Sequence of chain 1.A:
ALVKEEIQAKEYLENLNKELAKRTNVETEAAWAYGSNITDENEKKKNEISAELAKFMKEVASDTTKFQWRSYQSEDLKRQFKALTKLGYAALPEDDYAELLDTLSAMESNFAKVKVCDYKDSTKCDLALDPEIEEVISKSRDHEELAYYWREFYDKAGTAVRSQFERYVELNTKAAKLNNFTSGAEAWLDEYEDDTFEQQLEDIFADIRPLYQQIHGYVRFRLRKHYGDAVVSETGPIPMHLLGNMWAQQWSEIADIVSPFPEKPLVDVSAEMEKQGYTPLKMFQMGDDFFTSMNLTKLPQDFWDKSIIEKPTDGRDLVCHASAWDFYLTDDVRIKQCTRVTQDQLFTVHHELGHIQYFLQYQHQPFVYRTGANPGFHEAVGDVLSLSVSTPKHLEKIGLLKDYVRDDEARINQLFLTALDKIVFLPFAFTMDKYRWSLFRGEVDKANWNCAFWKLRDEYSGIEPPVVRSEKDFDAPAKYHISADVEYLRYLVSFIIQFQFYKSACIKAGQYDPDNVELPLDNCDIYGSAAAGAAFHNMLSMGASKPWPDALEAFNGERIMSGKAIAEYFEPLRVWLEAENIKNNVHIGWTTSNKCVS

This protein binds this small molecule.
Small molecule (SMILES): O=C(NC(Cc1ccccc1)[P](=O)(O)C1CCC[C@H]1C(=O)N[C@@H](Cc1c[nH]c2ccccc12)C(=O)O)OCc1ccccc1

Binding-site contacts:
Ligand atom OXT contacts residue LYS479 of chain 1.A at 2.7 Å (salt-bridge).
Ligand atom O3 contacts residue GLU379 of chain 1.A at 2.9 Å (salt-bridge).
Ligand atom C24 contacts residue HIS481 of chain 1.A at 3.4 Å.
Ligand atom C14 contacts residue EPE1 of chain 1.D at 3.6 Å.
Ligand atom O3 contacts residue HIS351 of chain 1.A at 3.4 Å (h-bond).
Ligand atom C25 contacts residue TYR488 of chain 1.A at 3.4 Å (hydrophobic).
Ligand atom P1 contacts residue ZN1 of chain 1.E at 2.8 Å.
Ligand atom O5 contacts residue HIS321 of chain 1.A at 2.8 Å (h-bond).
Ligand atom C24 contacts residue LYS479 of chain 1.A at 3.6 Å.
Ligand atom O4 contacts residue ZN1 of chain 1.E at 2.7 Å.
Ligand atom C8 contacts residue HIS378 of chain 1.A at 3.6 Å.
Ligand atom O3 contacts residue HIS355 of chain 1.A at 3.6 Å.
Ligand atom C32 contacts residue ASP383 of chain 1.A at 3.3 Å.
Ligand atom C19 contacts residue TYR491 of chain 1.A at 3.5 Å (hydrophobic).
Ligand atom C24 contacts residue TYR488 of chain 1.A at 3.4 Å (hydrophobic).
Ligand atom C2 contacts residue ALA324 of chain 1.A at 3.3 Å (hydrophobic).
Ligand atom O5 contacts residue TYR491 of chain 1.A at 3.2 Å (h-bond).
Ligand atom C14 contacts residue VAL486 of chain 1.A at 3.4 Å (hydrophobic).
Ligand atom N2 contacts residue TYR491 of chain 1.A at 3.6 Å.
Ligand atom C6 contacts residue HIS378 of chain 1.A at 3.3 Å.
Ligand atom C4 contacts residue HIS378 of chain 1.A at 3.7 Å.
Ligand atom C19 contacts residue HIS321 of chain 1.A at 3.6 Å.
Ligand atom OXT contacts residue TYR488 of chain 1.A at 2.5 Å (h-bond).
Ligand atom O4 contacts residue HIS355 of chain 1.A at 3.2 Å (h-bond).
Ligand atom O4 contacts residue HIS351 of chain 1.A at 3.6 Å.
Ligand atom N3 contacts residue GLN250 of chain 1.A at 3.1 Å (h-bond).
Ligand atom OXT contacts residue HIS481 of chain 1.A at 3.4 Å.
Ligand atom O3 contacts residue TYR491 of chain 1.A at 2.7 Å (h-bond).
Ligand atom O5 contacts residue HIS481 of chain 1.A at 2.8 Å (h-bond).
Ligand atom C23 contacts residue TYR488 of chain 1.A at 3.6 Å (hydrophobic).
Ligand atom O2 contacts residue ALA324 of chain 1.A at 2.6 Å (h-bond).
Ligand atom C8 contacts residue EPE1 of chain 1.D at 3.7 Å.
Ligand atom O6 contacts residue HIS321 of chain 1.A at 3.5 Å.
Ligand atom C25 contacts residue PHE425 of chain 1.A at 3.6 Å (hydrophobic).
Ligand atom O4 contacts residue GLU352 of chain 1.A at 2.5 Å (salt-bridge).
Ligand atom C5 contacts residue PHE359 of chain 1.A at 3.6 Å (hydrophobic).
Ligand atom C22 contacts residue ALA322 of chain 1.A at 3.0 Å (hydrophobic).
Ligand atom O2 contacts residue SER323 of chain 1.A at 3.1 Å.
Ligand atom O3 contacts residue ZN1 of chain 1.E at 2.0 Å.
Ligand atom C22 contacts residue HIS321 of chain 1.A at 3.6 Å.